Binding-site contacts:
Ligand atom O7 contacts residue LEU922 of chain 1.C at 3.8 Å.
Ligand atom C3 contacts residue LEU922 of chain 1.C at 4.5 Å (hydrophobic).
Ligand atom C7 contacts residue ASN717 of chain 1.C at 3.6 Å.
Ligand atom C6 contacts residue GLN926 of chain 1.C at 3.5 Å.
Ligand atom C4 contacts residue ASN717 of chain 1.C at 4.2 Å.
Ligand atom C1 contacts residue ASN717 of chain 1.C at 1.4 Å.
Ligand atom C7 contacts residue LEU922 of chain 1.C at 4.4 Å (hydrophobic).
Ligand atom C1 contacts residue LEU922 of chain 1.C at 4.3 Å (hydrophobic).
Ligand atom O5 contacts residue ASN717 of chain 1.C at 2.4 Å (h-bond).
Ligand atom C5 contacts residue GLN926 of chain 1.C at 4.1 Å.
Ligand atom O6 contacts residue ASN717 of chain 1.C at 3.9 Å.
Ligand atom O6 contacts residue GLN926 of chain 1.C at 2.9 Å (h-bond).
Ligand atom C2 contacts residue ASN717 of chain 1.C at 2.4 Å.
Ligand atom O4 contacts residue LEU922 of chain 1.C at 4.0 Å.
Ligand atom C5 contacts residue LEU922 of chain 1.C at 4.0 Å (hydrophobic).
Ligand atom O6 contacts residue PHE718 of chain 1.C at 4.2 Å.
Ligand atom C5 contacts residue ASN717 of chain 1.C at 3.7 Å.
Ligand atom O7 contacts residue ASN717 of chain 1.C at 4.1 Å.
Ligand atom N2 contacts residue ASN717 of chain 1.C at 2.8 Å (h-bond).
Ligand atom C3 contacts residue ASN717 of chain 1.C at 3.8 Å.
Ligand atom C4 contacts residue LEU922 of chain 1.C at 4.4 Å (hydrophobic).

Sequence of chain 1.C:
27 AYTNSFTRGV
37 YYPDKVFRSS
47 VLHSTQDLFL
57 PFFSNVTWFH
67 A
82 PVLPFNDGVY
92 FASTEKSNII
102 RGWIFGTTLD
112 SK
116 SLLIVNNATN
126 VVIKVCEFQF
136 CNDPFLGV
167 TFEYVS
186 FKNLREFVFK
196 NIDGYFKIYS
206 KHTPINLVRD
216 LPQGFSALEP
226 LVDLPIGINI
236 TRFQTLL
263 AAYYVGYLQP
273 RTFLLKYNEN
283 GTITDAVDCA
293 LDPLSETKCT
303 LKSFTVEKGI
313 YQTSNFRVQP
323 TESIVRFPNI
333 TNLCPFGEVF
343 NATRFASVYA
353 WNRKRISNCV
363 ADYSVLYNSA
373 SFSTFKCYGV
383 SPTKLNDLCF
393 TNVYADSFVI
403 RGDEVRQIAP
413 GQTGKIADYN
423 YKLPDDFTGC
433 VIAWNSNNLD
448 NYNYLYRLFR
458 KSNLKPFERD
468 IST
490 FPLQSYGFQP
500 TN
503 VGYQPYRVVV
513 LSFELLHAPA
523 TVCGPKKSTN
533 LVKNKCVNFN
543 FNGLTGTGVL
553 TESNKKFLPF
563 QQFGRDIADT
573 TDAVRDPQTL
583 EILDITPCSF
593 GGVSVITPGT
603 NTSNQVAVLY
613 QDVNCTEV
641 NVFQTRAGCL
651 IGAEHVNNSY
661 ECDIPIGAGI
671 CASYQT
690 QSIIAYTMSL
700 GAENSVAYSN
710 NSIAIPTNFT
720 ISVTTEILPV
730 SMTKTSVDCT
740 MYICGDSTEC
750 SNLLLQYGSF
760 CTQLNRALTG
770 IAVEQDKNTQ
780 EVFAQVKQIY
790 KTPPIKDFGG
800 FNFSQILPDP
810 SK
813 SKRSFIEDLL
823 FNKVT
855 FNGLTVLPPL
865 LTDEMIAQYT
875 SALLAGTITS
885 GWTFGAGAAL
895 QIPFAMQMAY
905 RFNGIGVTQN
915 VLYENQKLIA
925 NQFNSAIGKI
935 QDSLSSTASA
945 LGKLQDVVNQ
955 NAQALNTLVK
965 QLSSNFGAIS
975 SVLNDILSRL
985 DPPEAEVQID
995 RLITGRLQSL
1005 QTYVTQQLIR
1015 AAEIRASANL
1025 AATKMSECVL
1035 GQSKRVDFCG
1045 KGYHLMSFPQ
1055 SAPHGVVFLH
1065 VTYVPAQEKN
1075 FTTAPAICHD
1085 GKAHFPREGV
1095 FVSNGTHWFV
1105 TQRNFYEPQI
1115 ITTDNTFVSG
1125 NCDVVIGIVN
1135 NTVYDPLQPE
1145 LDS

A protein and the small-molecule ligand that binds it are described below.
Small molecule (SMILES): CC(=O)N[C@H]1[C@H](O[C@H]2[C@H](O)[C@@H](NC(C)=O)CO[C@@H]2CO)O[C@H](CO)[C@@H](O[C@@H]2O[C@H](CO)[C@@H](O)[C@H](O)[C@@H]2O)[C@@H]1O